This protein binds this small molecule.
Small molecule (SMILES): CC(=O)N[C@@H]1[C@@H](O)[C@H](O[C@@H]2O[C@H](CO)[C@@H](O)[C@H](O[C@H]3O[C@H](CO)[C@@H](O)[C@H](O)[C@@H]3O[C@@H]3O[C@H](CO)[C@@H](O)[C@H](O)[C@H]3NC(C)=O)[C@@H]2O)[C@@H](CO)O[C@H]1O

Binding-site contacts:
Ligand atom C8 contacts residue ASP199 of chain 1.A at 3.5 Å.
Ligand atom C8 contacts residue TRP267 of chain 1.A at 3.4 Å (hydrophobic).
Ligand atom C6 contacts residue ASN203 of chain 1.A at 3.6 Å.
Ligand atom C6 contacts residue TYR297 of chain 1.A at 3.8 Å (hydrophobic).
Ligand atom O7 contacts residue TRP346 of chain 1.A at 3.2 Å.
Ligand atom O3 contacts residue HIS137 of chain 1.A at 3.8 Å.
Ligand atom O4 contacts residue ASP348 of chain 1.A at 2.7 Å (salt-bridge).
Ligand atom C6 contacts residue ASP348 of chain 1.A at 3.8 Å.
Ligand atom N2 contacts residue GLN200 of chain 1.A at 3.7 Å.
Ligand atom C6 contacts residue ILE299 of chain 1.A at 3.7 Å (hydrophobic).
Ligand atom C1 contacts residue TRP267 of chain 1.A at 3.7 Å (hydrophobic).
Ligand atom N2 contacts residue ASP199 of chain 1.A at 3.3 Å (salt-bridge).
Ligand atom O5 contacts residue TRP271 of chain 1.A at 3.6 Å.
Ligand atom O4 contacts residue TRP346 of chain 1.A at 3.2 Å.
Ligand atom C7 contacts residue TYR297 of chain 1.A at 3.7 Å (hydrophobic).
Ligand atom O7 contacts residue TYR297 of chain 1.A at 2.8 Å (h-bond).
Ligand atom C1 contacts residue GLN200 of chain 1.A at 3.5 Å.
Ligand atom O3 contacts residue ASP348 of chain 1.A at 2.9 Å (salt-bridge).
Ligand atom C7 contacts residue TRP267 of chain 1.A at 3.8 Å (hydrophobic).
Ligand atom C3 contacts residue ASP348 of chain 1.A at 3.7 Å.
Ligand atom O4 contacts residue TRP267 of chain 1.A at 3.6 Å.
Ligand atom O5 contacts residue TRP271 of chain 1.A at 3.6 Å.
Ligand atom C4 contacts residue ASP348 of chain 1.A at 3.6 Å.
Ligand atom O6 contacts residue TRP271 of chain 1.A at 3.8 Å.
Ligand atom O4 contacts residue ARG36 of chain 1.A at 3.1 Å (salt-bridge).
Ligand atom O3 contacts residue ARG36 of chain 1.A at 3.1 Å (salt-bridge).
Ligand atom C3 contacts residue TRP271 of chain 1.A at 3.8 Å (hydrophobic).
Ligand atom O6 contacts residue ASP348 of chain 1.A at 3.5 Å (salt-bridge).
Ligand atom O5 contacts residue GLN200 of chain 1.A at 3.0 Å (h-bond).
Ligand atom C2 contacts residue TRP271 of chain 1.A at 3.7 Å (hydrophobic).
Ligand atom O6 contacts residue ILE299 of chain 1.A at 3.6 Å.
Ligand atom C2 contacts residue GLN200 of chain 1.A at 3.6 Å.
Ligand atom O6 contacts residue ALA208 of chain 1.A at 3.4 Å.
Ligand atom C5 contacts residue TYR297 of chain 1.A at 3.7 Å (hydrophobic).
Ligand atom O7 contacts residue TRP271 of chain 1.A at 3.4 Å.
Ligand atom C2 contacts residue GLN200 of chain 1.A at 3.3 Å.
Ligand atom C1 contacts residue GLN200 of chain 1.A at 3.5 Å.
Ligand atom O3 contacts residue TRP346 of chain 1.A at 3.8 Å.
Ligand atom C6 contacts residue TRP271 of chain 1.A at 3.5 Å (hydrophobic).
Ligand atom O2 contacts residue GLN200 of chain 1.A at 2.7 Å (h-bond).

Sequence of chain 1.A:
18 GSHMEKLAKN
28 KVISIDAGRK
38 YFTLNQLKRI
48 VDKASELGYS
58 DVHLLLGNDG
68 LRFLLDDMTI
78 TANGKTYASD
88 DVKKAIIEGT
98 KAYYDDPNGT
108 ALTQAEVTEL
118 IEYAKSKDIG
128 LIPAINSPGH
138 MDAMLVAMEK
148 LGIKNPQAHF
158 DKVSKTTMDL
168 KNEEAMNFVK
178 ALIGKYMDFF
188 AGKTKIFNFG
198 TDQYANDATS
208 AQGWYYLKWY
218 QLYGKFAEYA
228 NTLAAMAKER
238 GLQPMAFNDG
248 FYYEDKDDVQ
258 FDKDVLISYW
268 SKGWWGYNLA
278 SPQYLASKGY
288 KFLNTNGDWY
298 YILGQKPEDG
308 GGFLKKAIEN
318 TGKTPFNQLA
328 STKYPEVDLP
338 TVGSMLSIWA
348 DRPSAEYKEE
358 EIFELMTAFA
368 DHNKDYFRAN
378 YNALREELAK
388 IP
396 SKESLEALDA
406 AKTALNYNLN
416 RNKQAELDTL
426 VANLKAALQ